Sequence of chain 1.A:
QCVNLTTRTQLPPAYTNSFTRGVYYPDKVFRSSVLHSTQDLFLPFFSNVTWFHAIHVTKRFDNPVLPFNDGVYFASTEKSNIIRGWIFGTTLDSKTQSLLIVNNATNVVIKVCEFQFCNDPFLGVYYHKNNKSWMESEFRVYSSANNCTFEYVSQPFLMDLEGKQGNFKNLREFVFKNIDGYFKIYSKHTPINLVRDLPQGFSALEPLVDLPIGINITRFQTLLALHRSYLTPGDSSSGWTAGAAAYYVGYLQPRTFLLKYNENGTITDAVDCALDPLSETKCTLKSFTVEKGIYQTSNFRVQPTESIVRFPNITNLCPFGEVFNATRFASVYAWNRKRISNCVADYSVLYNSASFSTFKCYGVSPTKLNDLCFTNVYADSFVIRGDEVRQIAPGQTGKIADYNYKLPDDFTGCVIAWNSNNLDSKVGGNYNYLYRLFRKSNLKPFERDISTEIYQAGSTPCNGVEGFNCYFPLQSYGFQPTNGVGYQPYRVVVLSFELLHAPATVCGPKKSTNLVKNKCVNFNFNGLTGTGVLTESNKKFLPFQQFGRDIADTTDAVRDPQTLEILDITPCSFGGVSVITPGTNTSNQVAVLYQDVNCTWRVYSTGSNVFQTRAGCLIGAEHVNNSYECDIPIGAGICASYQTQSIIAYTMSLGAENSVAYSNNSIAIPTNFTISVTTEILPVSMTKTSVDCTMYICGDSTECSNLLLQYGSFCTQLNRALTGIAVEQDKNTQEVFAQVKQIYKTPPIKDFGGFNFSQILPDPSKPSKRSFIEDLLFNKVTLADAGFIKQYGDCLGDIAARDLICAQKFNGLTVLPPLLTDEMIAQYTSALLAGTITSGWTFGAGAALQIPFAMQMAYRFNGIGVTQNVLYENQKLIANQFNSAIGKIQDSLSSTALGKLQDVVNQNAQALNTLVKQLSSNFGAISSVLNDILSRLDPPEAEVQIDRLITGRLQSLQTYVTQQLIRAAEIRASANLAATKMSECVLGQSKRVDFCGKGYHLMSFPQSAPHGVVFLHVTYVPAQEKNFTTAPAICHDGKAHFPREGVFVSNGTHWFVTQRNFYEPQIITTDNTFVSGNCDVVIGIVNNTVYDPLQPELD

Binding-site contacts:
Ligand atom C1 contacts residue ASN331 of chain 1.A at 1.5 Å.
Ligand atom N2 contacts residue GLN580 of chain 1.A at 4.1 Å.
Ligand atom O5 contacts residue ASN331 of chain 1.A at 2.3 Å (h-bond).
Ligand atom C7 contacts residue ASN331 of chain 1.A at 4.5 Å.
Ligand atom O6 contacts residue ASN331 of chain 1.A at 4.4 Å.
Ligand atom C8 contacts residue GLN580 of chain 1.A at 4.5 Å.
Ligand atom C3 contacts residue ASN331 of chain 1.A at 4.0 Å.
Ligand atom C5 contacts residue ASN331 of chain 1.A at 3.5 Å.
Ligand atom N2 contacts residue ASN331 of chain 1.A at 3.2 Å (h-bond).
Ligand atom C2 contacts residue ASN331 of chain 1.A at 2.8 Å.
Ligand atom C4 contacts residue ASN331 of chain 1.A at 4.3 Å.

This small molecule binds to this protein.
Small molecule (SMILES): CC(=O)N[C@H]1[C@H](O[C@H]2[C@H](O)[C@@H](NC(C)=O)CO[C@@H]2CO)O[C@H](CO)[C@@H](O)[C@@H]1O